Sequence of chain 1.A:
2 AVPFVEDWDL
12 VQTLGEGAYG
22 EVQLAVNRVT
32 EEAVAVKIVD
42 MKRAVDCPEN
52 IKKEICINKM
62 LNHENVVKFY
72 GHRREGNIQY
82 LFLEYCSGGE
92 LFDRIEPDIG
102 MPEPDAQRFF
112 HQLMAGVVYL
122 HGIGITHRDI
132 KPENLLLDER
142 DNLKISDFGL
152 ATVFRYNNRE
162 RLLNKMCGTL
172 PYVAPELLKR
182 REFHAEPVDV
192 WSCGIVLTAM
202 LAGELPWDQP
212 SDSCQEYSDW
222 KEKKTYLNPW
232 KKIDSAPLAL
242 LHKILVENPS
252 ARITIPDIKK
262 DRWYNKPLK

A protein and the small-molecule ligand that binds it are described below.
Small molecule (SMILES): NC(=O)c1cnc(N[C@H]2CCCNC2)c2cc(-c3cccc(F)c3)sc12

Binding-site contacts:
Ligand atom N contacts residue VAL23 of chain 1.A at 3.6 Å.
Ligand atom F contacts residue TYR86 of chain 1.A at 3.1 Å.
Ligand atom C17 contacts residue ASP148 of chain 1.A at 3.5 Å.
Ligand atom C5 contacts residue GLY90 of chain 1.A at 3.7 Å.
Ligand atom N2 contacts residue ASN135 of chain 1.A at 3.0 Å (h-bond).
Ligand atom C11 contacts residue LEU137 of chain 1.A at 3.6 Å (hydrophobic).
Ligand atom C17 contacts residue GLU91 of chain 1.A at 3.7 Å.
Ligand atom C15 contacts residue GLU17 of chain 1.A at 3.5 Å.
Ligand atom F contacts residue CYS87 of chain 1.A at 3.8 Å.
Ligand atom C9 contacts residue LEU137 of chain 1.A at 3.7 Å (hydrophobic).
Ligand atom S contacts residue TYR86 of chain 1.A at 3.8 Å.
Ligand atom C3 contacts residue GLY90 of chain 1.A at 3.4 Å.
Ligand atom C2 contacts residue GLY90 of chain 1.A at 3.6 Å.
Ligand atom C11 contacts residue VAL23 of chain 1.A at 3.7 Å (hydrophobic).
Ligand atom F contacts residue SER88 of chain 1.A at 2.7 Å.
Ligand atom C16 contacts residue ASN135 of chain 1.A at 3.4 Å.
Ligand atom O contacts residue TYR86 of chain 1.A at 3.4 Å.
Ligand atom C7 contacts residue LEU15 of chain 1.A at 3.7 Å (hydrophobic).
Ligand atom C10 contacts residue LEU137 of chain 1.A at 3.4 Å (hydrophobic).
Ligand atom C18 contacts residue GLU85 of chain 1.A at 3.6 Å.
Ligand atom F contacts residue GLY90 of chain 1.A at 3.6 Å.
Ligand atom C18 contacts residue ALA36 of chain 1.A at 3.4 Å (hydrophobic).
Ligand atom C17 contacts residue GLU134 of chain 1.A at 3.1 Å.
Ligand atom N3 contacts residue GLU85 of chain 1.A at 3.0 Å (salt-bridge).
Ligand atom N3 contacts residue ALA36 of chain 1.A at 3.5 Å.
Ligand atom O contacts residue CYS87 of chain 1.A at 3.0 Å (h-bond).
Ligand atom O contacts residue ALA36 of chain 1.A at 3.5 Å.
Ligand atom O contacts residue GLU85 of chain 1.A at 3.3 Å (salt-bridge).
Ligand atom N2 contacts residue GLU134 of chain 1.A at 2.9 Å (salt-bridge).
Ligand atom N2 contacts residue ASP148 of chain 1.A at 2.8 Å (salt-bridge).
Ligand atom C16 contacts residue ASP148 of chain 1.A at 3.5 Å.
Ligand atom C14 contacts residue GLU91 of chain 1.A at 3.8 Å.
Ligand atom C3 contacts residue TYR86 of chain 1.A at 3.8 Å (hydrophobic).
Ligand atom C16 contacts residue GLU134 of chain 1.A at 3.4 Å.
Ligand atom S contacts residue CYS87 of chain 1.A at 3.6 Å (h-bond).
Ligand atom C18 contacts residue LEU137 of chain 1.A at 3.7 Å (hydrophobic).
Ligand atom C14 contacts residue GLU17 of chain 1.A at 3.8 Å.
Ligand atom C4 contacts residue GLY90 of chain 1.A at 3.5 Å.
Ligand atom C3 contacts residue CYS87 of chain 1.A at 3.3 Å (hydrophobic).
Ligand atom C4 contacts residue TYR86 of chain 1.A at 3.7 Å (hydrophobic).